A protein and the small-molecule ligand that binds it are described below.
Small molecule (SMILES): CC(=O)N[C@H]1[C@H](O[C@H]2[C@H](O)[C@@H](NC(C)=O)CO[C@@H]2CO)O[C@H](CO)[C@@H](O[C@@H]2O[C@H](CO[C@H]3O[C@H](CO)[C@@H](O)[C@H](O[C@H]4O[C@H](CO)[C@@H](O)[C@H](O)[C@@H]4O)[C@@H]3O)[C@@H](O)[C@H](O[C@H]3O[C@H](CO)[C@@H](O)[C@H](O)[C@@H]3O[C@H]3O[C@H](CO)[C@@H](O)[C@H](O)[C@@H]3O[C@H]3O[C@H](CO)[C@@H](O)[C@H](O)[C@@H]3O)[C@@H]2O)[C@@H]1O

Binding-site contacts:
Ligand atom C1 contacts residue ASN122 of chain 1.P at 1.5 Å.
Ligand atom C6 contacts residue LYS131 of chain 1.P at 3.3 Å.
Ligand atom C5 contacts residue ASN122 of chain 1.P at 3.6 Å.
Ligand atom O7 contacts residue LYS133 of chain 1.P at 3.4 Å.
Ligand atom C7 contacts residue LYS133 of chain 1.P at 4.1 Å.
Ligand atom C4 contacts residue ASN122 of chain 1.P at 4.3 Å.
Ligand atom C1 contacts residue LYS131 of chain 1.P at 4.4 Å.
Ligand atom C7 contacts residue GLN100 of chain 1.P at 4.1 Å.
Ligand atom O7 contacts residue ASN122 of chain 1.P at 3.8 Å.
Ligand atom O5 contacts residue ASN122 of chain 1.P at 2.3 Å (h-bond).
Ligand atom C8 contacts residue PHE121 of chain 1.P at 4.2 Å (hydrophobic).
Ligand atom C8 contacts residue GLN100 of chain 1.P at 3.3 Å.
Ligand atom O3 contacts residue GLN100 of chain 1.P at 4.2 Å.
Ligand atom N2 contacts residue GLN100 of chain 1.P at 4.4 Å.
Ligand atom C8 contacts residue LYS133 of chain 1.P at 4.0 Å.
Ligand atom C3 contacts residue ASN122 of chain 1.P at 4.0 Å.
Ligand atom C2 contacts residue ASN122 of chain 1.P at 2.8 Å.
Ligand atom C8 contacts residue SER120 of chain 1.P at 3.7 Å.
Ligand atom O6 contacts residue LYS131 of chain 1.P at 3.1 Å (salt-bridge).
Ligand atom O5 contacts residue LYS131 of chain 1.P at 3.4 Å (salt-bridge).
Ligand atom N2 contacts residue ASN122 of chain 1.P at 3.2 Å (h-bond).
Ligand atom C5 contacts residue LYS131 of chain 1.P at 3.7 Å.
Ligand atom C7 contacts residue ASN122 of chain 1.P at 3.7 Å.

Sequence of chain 1.P:
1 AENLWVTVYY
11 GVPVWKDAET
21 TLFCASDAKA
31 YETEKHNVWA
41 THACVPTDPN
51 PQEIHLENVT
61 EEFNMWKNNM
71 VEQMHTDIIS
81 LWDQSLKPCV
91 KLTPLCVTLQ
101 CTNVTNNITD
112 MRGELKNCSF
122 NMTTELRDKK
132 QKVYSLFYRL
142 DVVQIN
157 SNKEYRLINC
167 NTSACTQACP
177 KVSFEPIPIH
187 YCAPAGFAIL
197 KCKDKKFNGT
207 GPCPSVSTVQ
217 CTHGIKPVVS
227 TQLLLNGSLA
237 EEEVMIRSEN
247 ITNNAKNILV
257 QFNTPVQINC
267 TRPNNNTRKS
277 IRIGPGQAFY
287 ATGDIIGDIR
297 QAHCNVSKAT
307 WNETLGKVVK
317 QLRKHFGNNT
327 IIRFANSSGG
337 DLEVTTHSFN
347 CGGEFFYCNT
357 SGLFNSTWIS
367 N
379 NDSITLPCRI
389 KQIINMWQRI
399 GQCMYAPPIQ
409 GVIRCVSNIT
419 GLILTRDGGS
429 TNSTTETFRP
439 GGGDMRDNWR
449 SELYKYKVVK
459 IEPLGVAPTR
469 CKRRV